Binding-site contacts:
Ligand atom O1 contacts residue GLU271 of chain 1.B at 3.1 Å (salt-bridge).
Ligand atom C1 contacts residue MG1 of chain 1.P at 3.1 Å.
Ligand atom O1 contacts residue MG1 of chain 1.P at 2.3 Å.
Ligand atom C2 contacts residue GLU271 of chain 1.B at 3.5 Å.
Ligand atom O4 contacts residue GLU271 of chain 1.B at 2.9 Å (salt-bridge).
Ligand atom O1 contacts residue ALA292 of chain 1.B at 4.1 Å.
Ligand atom C1 contacts residue ALA292 of chain 1.B at 3.6 Å (hydrophobic).
Ligand atom C2 contacts residue GLY294 of chain 1.B at 3.9 Å.
Ligand atom O2 contacts residue MG1 of chain 1.P at 4.3 Å.
Ligand atom C1 contacts residue GLU271 of chain 1.B at 3.6 Å.
Ligand atom C2 contacts residue ASP295 of chain 1.B at 3.9 Å.
Ligand atom O3 contacts residue LYS269 of chain 1.B at 3.8 Å.
Ligand atom O2 contacts residue ALA292 of chain 1.B at 3.4 Å.
Ligand atom O3 contacts residue MG1 of chain 1.P at 4.3 Å.
Ligand atom C2 contacts residue THR327 of chain 1.B at 3.9 Å.
Ligand atom O3 contacts residue ARG72 of chain 1.B at 4.1 Å.
Ligand atom O2 contacts residue THR327 of chain 1.B at 2.9 Å (h-bond).
Ligand atom C1 contacts residue THR327 of chain 1.B at 4.2 Å.
Ligand atom O1 contacts residue ASP295 of chain 1.B at 4.2 Å.
Ligand atom O3 contacts residue THR327 of chain 1.B at 3.6 Å (h-bond).
Ligand atom O4 contacts residue GLY294 of chain 1.B at 3.9 Å.
Ligand atom C1 contacts residue MET290 of chain 1.B at 4.0 Å (hydrophobic).
Ligand atom O2 contacts residue ARG293 of chain 1.B at 3.6 Å.
Ligand atom O2 contacts residue GLY294 of chain 1.B at 3.0 Å (h-bond).
Ligand atom O4 contacts residue ASP295 of chain 1.B at 2.7 Å (salt-bridge).
Ligand atom C2 contacts residue MG1 of chain 1.P at 3.1 Å.
Ligand atom C2 contacts residue ALA292 of chain 1.B at 3.4 Å (hydrophobic).
Ligand atom O3 contacts residue MET290 of chain 1.B at 3.1 Å.
Ligand atom O2 contacts residue ASP295 of chain 1.B at 3.9 Å.
Ligand atom O4 contacts residue MG1 of chain 1.P at 2.3 Å.
Ligand atom O3 contacts residue ALA292 of chain 1.B at 4.0 Å.
Ligand atom O3 contacts residue MET359 of chain 1.B at 4.5 Å.
Ligand atom O1 contacts residue LYS269 of chain 1.B at 2.7 Å (salt-bridge).
Ligand atom O4 contacts residue ALA292 of chain 1.B at 3.8 Å.
Ligand atom C1 contacts residue LYS269 of chain 1.B at 3.5 Å.

Sequence of chain 1.B:
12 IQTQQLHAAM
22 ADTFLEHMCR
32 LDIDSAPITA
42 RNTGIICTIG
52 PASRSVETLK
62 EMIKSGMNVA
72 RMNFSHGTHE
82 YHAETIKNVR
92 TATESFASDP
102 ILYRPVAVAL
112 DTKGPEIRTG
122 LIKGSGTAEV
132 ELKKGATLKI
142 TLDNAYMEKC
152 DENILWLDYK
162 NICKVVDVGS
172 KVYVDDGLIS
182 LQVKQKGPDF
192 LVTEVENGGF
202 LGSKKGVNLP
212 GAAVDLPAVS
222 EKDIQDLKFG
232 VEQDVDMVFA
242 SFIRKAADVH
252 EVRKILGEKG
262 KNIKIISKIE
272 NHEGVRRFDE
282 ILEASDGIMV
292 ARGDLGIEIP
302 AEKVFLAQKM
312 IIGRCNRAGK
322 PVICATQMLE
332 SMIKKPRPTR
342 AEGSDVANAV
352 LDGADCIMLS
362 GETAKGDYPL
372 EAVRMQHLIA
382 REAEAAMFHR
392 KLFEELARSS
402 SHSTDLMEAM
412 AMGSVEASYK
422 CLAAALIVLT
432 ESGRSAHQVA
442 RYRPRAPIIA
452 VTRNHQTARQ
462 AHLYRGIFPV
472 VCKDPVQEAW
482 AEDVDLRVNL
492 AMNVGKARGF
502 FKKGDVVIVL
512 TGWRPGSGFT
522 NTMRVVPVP

The protein below binds the small molecule below.
Small molecule (SMILES): O=C([O-])C(=O)[O-]